Binding-site contacts:
Ligand atom C5 contacts residue ILE231 of chain 1.C at 3.9 Å (hydrophobic).
Ligand atom C4 contacts residue ALA136 of chain 1.C at 4.1 Å (hydrophobic).
Ligand atom C4 contacts residue ILE231 of chain 1.C at 3.9 Å (hydrophobic).
Ligand atom C2 contacts residue ILE231 of chain 1.C at 3.5 Å (hydrophobic).
Ligand atom C2 contacts residue GLY232 of chain 1.C at 3.6 Å.
Ligand atom N3 contacts residue ILE231 of chain 1.C at 3.7 Å.
Ligand atom C5 contacts residue GLY138 of chain 1.C at 3.8 Å.
Ligand atom N7 contacts residue ASN257 of chain 1.C at 2.8 Å (h-bond).
Ligand atom N9 contacts residue TYR214 of chain 1.C at 4.1 Å.
Ligand atom N3 contacts residue GLY232 of chain 1.C at 3.3 Å.
Ligand atom C8 contacts residue THR256 of chain 1.C at 3.7 Å.
Ligand atom N3 contacts residue MSE233 of chain 1.C at 3.6 Å.
Ligand atom N7 contacts residue VAL273 of chain 1.C at 3.9 Å.
Ligand atom C2 contacts residue GLU215 of chain 1.C at 3.3 Å.
Ligand atom C8 contacts residue ALA136 of chain 1.C at 3.8 Å (hydrophobic).
Ligand atom C5 contacts residue ASN257 of chain 1.C at 3.7 Å.
Ligand atom N9 contacts residue ALA136 of chain 1.C at 3.4 Å (h-bond).
Ligand atom N1 contacts residue GLU215 of chain 1.C at 2.5 Å (salt-bridge).
Ligand atom N6 contacts residue ASN257 of chain 1.C at 2.7 Å (h-bond).
Ligand atom C6 contacts residue TYR220 of chain 1.C at 3.6 Å (hydrophobic).
Ligand atom C6 contacts residue GLU215 of chain 1.C at 3.5 Å.
Ligand atom N7 contacts residue THR256 of chain 1.C at 3.7 Å.
Ligand atom N7 contacts residue TYR214 of chain 1.C at 3.8 Å.
Ligand atom N1 contacts residue ILE231 of chain 1.C at 3.5 Å (h-bond).
Ligand atom C4 contacts residue TYR214 of chain 1.C at 4.0 Å (hydrophobic).
Ligand atom N7 contacts residue GLY138 of chain 1.C at 3.9 Å.
Ligand atom C2 contacts residue MSE233 of chain 1.C at 3.7 Å.
Ligand atom N6 contacts residue GLU215 of chain 1.C at 3.6 Å.
Ligand atom N6 contacts residue GLY138 of chain 1.C at 3.4 Å.
Ligand atom C4 contacts residue GLY232 of chain 1.C at 4.0 Å.
Ligand atom C8 contacts residue ASN257 of chain 1.C at 3.8 Å.
Ligand atom C8 contacts residue VAL273 of chain 1.C at 3.6 Å (hydrophobic).
Ligand atom N6 contacts residue TYR220 of chain 1.C at 2.7 Å (h-bond).
Ligand atom C6 contacts residue GLY138 of chain 1.C at 3.8 Å.
Ligand atom C8 contacts residue TYR214 of chain 1.C at 4.0 Å (hydrophobic).
Ligand atom C6 contacts residue TYR214 of chain 1.C at 3.8 Å (hydrophobic).
Ligand atom C6 contacts residue ILE231 of chain 1.C at 3.8 Å (hydrophobic).
Ligand atom N1 contacts residue TYR220 of chain 1.C at 3.9 Å.
Ligand atom C5 contacts residue TYR214 of chain 1.C at 3.7 Å (hydrophobic).
Ligand atom C6 contacts residue ASN257 of chain 1.C at 3.8 Å.

Sequence of chain 1.C:
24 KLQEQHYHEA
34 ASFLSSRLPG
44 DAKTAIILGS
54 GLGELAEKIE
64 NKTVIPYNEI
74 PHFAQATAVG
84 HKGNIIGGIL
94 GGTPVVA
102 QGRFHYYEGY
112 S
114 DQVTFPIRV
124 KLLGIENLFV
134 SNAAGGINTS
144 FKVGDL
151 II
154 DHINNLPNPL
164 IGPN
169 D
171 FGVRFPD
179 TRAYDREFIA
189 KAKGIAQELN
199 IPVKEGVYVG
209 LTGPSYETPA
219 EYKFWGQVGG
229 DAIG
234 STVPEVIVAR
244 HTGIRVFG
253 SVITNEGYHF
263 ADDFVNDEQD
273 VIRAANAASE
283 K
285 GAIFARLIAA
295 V

The small molecule below binds the protein below.
Small molecule (SMILES): Nc1ncnc2[nH]cnc12